Binding-site contacts:
Ligand atom N1 contacts residue TRP191 of chain 1.A at 4.4 Å.
Ligand atom CM7 contacts residue TRP191 of chain 1.A at 4.2 Å (hydrophobic).
Ligand atom C2 contacts residue TRP191 of chain 1.A at 3.9 Å (hydrophobic).
Ligand atom O6 contacts residue LEU59 of chain 1.A at 3.3 Å.
Ligand atom C2 contacts residue THR60 of chain 1.A at 3.6 Å.
Ligand atom C1' contacts residue TRP191 of chain 1.A at 3.5 Å (hydrophobic).
Ligand atom CM7 contacts residue LEU59 of chain 1.A at 3.7 Å (hydrophobic).
Ligand atom O6 contacts residue THR58 of chain 1.A at 4.4 Å.
Ligand atom N2 contacts residue ALA190 of chain 1.A at 3.8 Å.
Ligand atom C4 contacts residue TRP191 of chain 1.A at 3.6 Å (hydrophobic).
Ligand atom C6 contacts residue TRP191 of chain 1.A at 4.4 Å (hydrophobic).
Ligand atom N2 contacts residue SER278 of chain 1.A at 2.6 Å (h-bond).
Ligand atom C5 contacts residue TRP191 of chain 1.A at 3.9 Å (hydrophobic).
Ligand atom C6 contacts residue THR60 of chain 1.A at 3.6 Å.
Ligand atom C8 contacts residue TRP191 of chain 1.A at 3.7 Å (hydrophobic).
Ligand atom N9 contacts residue TRP191 of chain 1.A at 3.5 Å.
Ligand atom CM7 contacts residue THR58 of chain 1.A at 4.4 Å.
Ligand atom N2 contacts residue ASN212 of chain 1.A at 3.9 Å.
Ligand atom N2 contacts residue THR60 of chain 1.A at 3.6 Å.
Ligand atom O6 contacts residue THR60 of chain 1.A at 3.2 Å (h-bond).
Ligand atom N2 contacts residue TRP191 of chain 1.A at 4.4 Å.
Ligand atom N3 contacts residue TRP191 of chain 1.A at 3.7 Å.
Ligand atom N1 contacts residue CYS211 of chain 1.A at 3.9 Å.
Ligand atom N1 contacts residue ASN212 of chain 1.A at 4.2 Å.
Ligand atom N1 contacts residue THR60 of chain 1.A at 2.7 Å (h-bond).
Ligand atom N7 contacts residue TRP191 of chain 1.A at 4.0 Å.
Ligand atom O6 contacts residue CYS211 of chain 1.A at 4.0 Å.
Ligand atom C2 contacts residue SER278 of chain 1.A at 4.0 Å.
Ligand atom C6 contacts residue LEU59 of chain 1.A at 4.4 Å (hydrophobic).
Ligand atom O4' contacts residue TRP191 of chain 1.A at 3.6 Å.
Ligand atom C6 contacts residue CYS211 of chain 1.A at 4.3 Å (hydrophobic).

This small molecule binds to this protein.
Small molecule (SMILES): C[n+]1cn([C@@H]2O[C@H](CO[P](=O)(O)O[P](=O)(O)OP(=O)(O)O)[C@@H](O)[C@H]2O)c2nc(N)[nH]c(=O)c21

Sequence of chain 1.A:
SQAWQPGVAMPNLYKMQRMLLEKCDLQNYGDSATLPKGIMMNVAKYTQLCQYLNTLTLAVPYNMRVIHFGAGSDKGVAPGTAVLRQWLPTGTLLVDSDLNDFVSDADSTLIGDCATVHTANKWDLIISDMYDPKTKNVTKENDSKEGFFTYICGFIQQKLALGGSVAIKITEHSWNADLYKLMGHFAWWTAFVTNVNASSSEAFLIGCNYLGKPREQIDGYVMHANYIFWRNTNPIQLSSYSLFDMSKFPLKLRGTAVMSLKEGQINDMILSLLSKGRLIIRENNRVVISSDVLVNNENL